Sequence of chain 1.B:
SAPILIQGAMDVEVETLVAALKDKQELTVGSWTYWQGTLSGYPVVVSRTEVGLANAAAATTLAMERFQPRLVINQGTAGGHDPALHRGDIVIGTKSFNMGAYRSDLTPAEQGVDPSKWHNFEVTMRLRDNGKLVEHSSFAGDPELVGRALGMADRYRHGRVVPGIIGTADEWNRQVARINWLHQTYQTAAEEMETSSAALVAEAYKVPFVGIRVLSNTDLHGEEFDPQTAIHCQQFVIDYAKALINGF

Binding-site contacts:
Ligand atom C4 contacts residue GLU192 of chain 1.B at 4.1 Å.
Ligand atom C2 contacts residue GLU193 of chain 1.B at 4.0 Å.
Ligand atom N6 contacts residue TRP173 of chain 1.B at 3.2 Å (h-bond).
Ligand atom C8 contacts residue ASN218 of chain 1.B at 3.7 Å.
Ligand atom C2 contacts residue MET194 of chain 1.B at 4.0 Å (hydrophobic).
Ligand atom N3 contacts residue MET194 of chain 1.B at 3.7 Å.
Ligand atom N9 contacts residue TRP173 of chain 1.B at 3.7 Å.
Ligand atom N6 contacts residue ASN218 of chain 1.B at 3.3 Å (h-bond).
Ligand atom C8 contacts residue THR78 of chain 1.B at 3.4 Å.
Ligand atom N9 contacts residue THR78 of chain 1.B at 3.6 Å.
Ligand atom C6 contacts residue GLU192 of chain 1.B at 3.5 Å.
Ligand atom N7 contacts residue GLY80 of chain 1.B at 3.4 Å (h-bond).
Ligand atom C8 contacts residue SER217 of chain 1.B at 3.3 Å.
Ligand atom C6 contacts residue GLY80 of chain 1.B at 3.6 Å.
Ligand atom C2 contacts residue GLU192 of chain 1.B at 3.5 Å.
Ligand atom C2 contacts residue TRP173 of chain 1.B at 3.9 Å (hydrophobic).
Ligand atom N7 contacts residue SER217 of chain 1.B at 3.4 Å (h-bond).
Ligand atom N3 contacts residue TRP173 of chain 1.B at 3.8 Å.
Ligand atom N1 contacts residue GLU192 of chain 1.B at 2.7 Å (salt-bridge).
Ligand atom N7 contacts residue ASN218 of chain 1.B at 2.8 Å (h-bond).
Ligand atom N1 contacts residue GLU172 of chain 1.B at 3.8 Å.
Ligand atom N1 contacts residue TRP173 of chain 1.B at 3.5 Å.
Ligand atom C2 contacts residue GLU172 of chain 1.B at 3.2 Å.
Ligand atom N7 contacts residue TRP173 of chain 1.B at 3.3 Å.
Ligand atom C6 contacts residue TRP173 of chain 1.B at 3.4 Å (hydrophobic).
Ligand atom C5 contacts residue ASN218 of chain 1.B at 3.9 Å.
Ligand atom C4 contacts residue TRP173 of chain 1.B at 3.6 Å (hydrophobic).
Ligand atom C5 contacts residue TRP173 of chain 1.B at 3.6 Å (hydrophobic).
Ligand atom N3 contacts residue GLU193 of chain 1.B at 3.8 Å.
Ligand atom N6 contacts residue GLY80 of chain 1.B at 3.2 Å.
Ligand atom C5 contacts residue GLY80 of chain 1.B at 3.5 Å.
Ligand atom C5 contacts residue ALA79 of chain 1.B at 3.8 Å (hydrophobic).
Ligand atom N6 contacts residue GLU192 of chain 1.B at 3.5 Å (salt-bridge).
Ligand atom N3 contacts residue GLU172 of chain 1.B at 4.1 Å.
Ligand atom N3 contacts residue GLU192 of chain 1.B at 4.1 Å.
Ligand atom C8 contacts residue TRP173 of chain 1.B at 3.6 Å (hydrophobic).
Ligand atom N7 contacts residue ALA79 of chain 1.B at 3.3 Å.
Ligand atom C5 contacts residue GLU192 of chain 1.B at 4.1 Å.
Ligand atom N9 contacts residue ALA79 of chain 1.B at 4.0 Å.
Ligand atom C8 contacts residue ALA79 of chain 1.B at 3.6 Å (hydrophobic).

A small-molecule ligand and the protein it binds are described below.
Small molecule (SMILES): Nc1ncnc2[nH]cnc12